Binding-site contacts:
Ligand atom C2 contacts residue VAL297 of chain 1.C at 4.0 Å (hydrophobic).
Ligand atom C4 contacts residue ASN285 of chain 1.C at 4.1 Å.
Ligand atom N2 contacts residue VAL297 of chain 1.C at 3.5 Å (h-bond).
Ligand atom O7 contacts residue ASN285 of chain 1.C at 2.7 Å (h-bond).
Ligand atom O6 contacts residue ASN285 of chain 1.C at 4.4 Å.
Ligand atom C3 contacts residue VAL297 of chain 1.C at 4.2 Å (hydrophobic).
Ligand atom C8 contacts residue VAL297 of chain 1.C at 3.9 Å (hydrophobic).
Ligand atom C8 contacts residue SER46 of chain 1.C at 4.4 Å.
Ligand atom C8 contacts residue ASN285 of chain 1.C at 4.4 Å.
Ligand atom C6 contacts residue ASN298 of chain 1.C at 4.1 Å.
Ligand atom C7 contacts residue VAL297 of chain 1.C at 4.0 Å (hydrophobic).
Ligand atom C3 contacts residue ASN285 of chain 1.C at 3.7 Å.
Ligand atom C1 contacts residue ASN298 of chain 1.C at 4.2 Å.
Ligand atom O5 contacts residue ASN285 of chain 1.C at 2.3 Å (h-bond).
Ligand atom O7 contacts residue VAL297 of chain 1.C at 4.3 Å.
Ligand atom O5 contacts residue ASN298 of chain 1.C at 3.7 Å.
Ligand atom C2 contacts residue ASN285 of chain 1.C at 2.4 Å.
Ligand atom C1 contacts residue VAL297 of chain 1.C at 3.5 Å (hydrophobic).
Ligand atom C7 contacts residue ASN285 of chain 1.C at 3.1 Å.
Ligand atom C5 contacts residue ASN285 of chain 1.C at 3.6 Å.
Ligand atom N2 contacts residue ASN285 of chain 1.C at 3.0 Å (h-bond).
Ligand atom C8 contacts residue SER45 of chain 1.C at 3.4 Å.
Ligand atom C5 contacts residue ASN298 of chain 1.C at 3.9 Å.
Ligand atom C1 contacts residue ASN285 of chain 1.C at 1.4 Å.

This protein binds this small molecule.
Small molecule (SMILES): CC(=O)N[C@@H]1[C@@H](O)[C@H](O)[C@@H](CO)O[C@H]1O

Sequence of chain 1.C:
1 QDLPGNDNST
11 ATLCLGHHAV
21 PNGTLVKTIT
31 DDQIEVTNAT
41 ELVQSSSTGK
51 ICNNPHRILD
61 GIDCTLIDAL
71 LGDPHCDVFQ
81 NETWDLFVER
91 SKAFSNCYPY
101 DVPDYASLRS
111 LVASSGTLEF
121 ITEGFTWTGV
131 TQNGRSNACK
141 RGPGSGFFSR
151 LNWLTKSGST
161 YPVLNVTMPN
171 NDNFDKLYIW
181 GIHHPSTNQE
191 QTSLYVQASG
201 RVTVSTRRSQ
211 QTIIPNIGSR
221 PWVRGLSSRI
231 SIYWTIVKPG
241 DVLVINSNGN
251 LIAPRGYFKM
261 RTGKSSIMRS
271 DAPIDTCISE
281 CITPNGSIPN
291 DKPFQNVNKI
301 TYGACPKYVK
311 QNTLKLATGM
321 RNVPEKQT